Sequence of chain 57.A:
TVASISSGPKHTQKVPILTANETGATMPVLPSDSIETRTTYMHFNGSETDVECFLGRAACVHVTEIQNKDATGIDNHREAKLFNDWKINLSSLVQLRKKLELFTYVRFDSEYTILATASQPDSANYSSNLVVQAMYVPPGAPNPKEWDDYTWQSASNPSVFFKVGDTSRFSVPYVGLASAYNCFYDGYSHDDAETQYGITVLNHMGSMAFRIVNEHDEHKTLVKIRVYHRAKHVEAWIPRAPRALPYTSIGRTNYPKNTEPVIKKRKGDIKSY

Binding-site contacts:
Ligand atom C14 contacts residue SER126 of chain 57.A at 3.6 Å.
Ligand atom C10 contacts residue LEU106 of chain 57.A at 4.0 Å (hydrophobic).
Ligand atom C19 contacts residue VAL191 of chain 57.A at 4.0 Å (hydrophobic).
Ligand atom C14 contacts residue TYR128 of chain 57.A at 3.3 Å (hydrophobic).
Ligand atom C7 contacts residue LEU106 of chain 57.A at 4.1 Å (hydrophobic).
Ligand atom C7 contacts residue TYR197 of chain 57.A at 3.5 Å (hydrophobic).
Ligand atom C20 contacts residue VAL191 of chain 57.A at 3.5 Å (hydrophobic).
Ligand atom C1 contacts residue DMS1 of chain 57.F at 4.1 Å.
Ligand atom C20 contacts residue VAL188 of chain 57.A at 3.7 Å (hydrophobic).
Ligand atom C16 contacts residue ILE104 of chain 57.A at 3.7 Å (hydrophobic).
Ligand atom C14 contacts residue TYR197 of chain 57.A at 4.1 Å (hydrophobic).
Ligand atom C13 contacts residue TYR128 of chain 57.A at 3.0 Å (hydrophobic).
Ligand atom N4 contacts residue ASN219 of chain 57.A at 4.0 Å.
Ligand atom N5 contacts residue DMS1 of chain 57.F at 3.9 Å.
Ligand atom C19 contacts residue TYR152 of chain 57.A at 3.9 Å (hydrophobic).
Ligand atom C15 contacts residue TYR128 of chain 57.A at 3.0 Å (hydrophobic).
Ligand atom C21 contacts residue MET224 of chain 57.A at 4.0 Å (hydrophobic).
Ligand atom C18 contacts residue VAL188 of chain 57.A at 3.9 Å (hydrophobic).
Ligand atom C21 contacts residue ILE104 of chain 57.A at 3.5 Å (hydrophobic).
Ligand atom C11 contacts residue MET221 of chain 57.A at 4.0 Å (hydrophobic).
Ligand atom C19 contacts residue VAL188 of chain 57.A at 3.5 Å (hydrophobic).
Ligand atom N5 contacts residue ASN219 of chain 57.A at 4.1 Å.
Ligand atom C17 contacts residue TYR128 of chain 57.A at 3.8 Å (hydrophobic).
Ligand atom C18 contacts residue TYR152 of chain 57.A at 3.8 Å (hydrophobic).
Ligand atom N4 contacts residue DMS1 of chain 57.F at 3.6 Å (h-bond).
Ligand atom C7 contacts residue PHE124 of chain 57.A at 3.8 Å (hydrophobic).
Ligand atom C8 contacts residue PHE124 of chain 57.A at 3.6 Å (hydrophobic).
Ligand atom C10 contacts residue TYR128 of chain 57.A at 3.6 Å (hydrophobic).
Ligand atom C17 contacts residue ILE104 of chain 57.A at 3.8 Å (hydrophobic).
Ligand atom C11 contacts residue TYR128 of chain 57.A at 3.4 Å (hydrophobic).
Ligand atom C13 contacts residue TYR197 of chain 57.A at 4.0 Å (hydrophobic).
Ligand atom C11 contacts residue ILE104 of chain 57.A at 3.5 Å (hydrophobic).
Ligand atom C10 contacts residue ILE104 of chain 57.A at 3.9 Å (hydrophobic).
Ligand atom N12 contacts residue TYR128 of chain 57.A at 2.5 Å (h-bond).
Ligand atom C16 contacts residue TYR128 of chain 57.A at 2.9 Å (hydrophobic).
Ligand atom C10 contacts residue MET221 of chain 57.A at 4.0 Å (hydrophobic).
Ligand atom C1 contacts residue ASN198 of chain 57.A at 4.0 Å.
Ligand atom C8 contacts residue TYR197 of chain 57.A at 3.4 Å (hydrophobic).
Ligand atom C13 contacts residue SER126 of chain 57.A at 3.7 Å.
Ligand atom N9 contacts residue TYR128 of chain 57.A at 4.1 Å.

This protein binds this small molecule.
Small molecule (SMILES): COc1ccc(N2CCN(c3cccc(C)c3)CC2)nn1